This small molecule binds to this protein.
Small molecule (SMILES): NC[C@@H]1O[C@H](O[C@H]2[C@@H](O)[C@H](O[C@@H]3[C@@H](O)[C@H](N)C[C@H](N)[C@H]3O[C@H]3O[C@H](CN)[C@@H](O)[C@H](O)[C@H]3N)O[C@@H]2CO)[C@H](N)[C@@H](O)[C@@H]1O

Sequence of chain 1.B:
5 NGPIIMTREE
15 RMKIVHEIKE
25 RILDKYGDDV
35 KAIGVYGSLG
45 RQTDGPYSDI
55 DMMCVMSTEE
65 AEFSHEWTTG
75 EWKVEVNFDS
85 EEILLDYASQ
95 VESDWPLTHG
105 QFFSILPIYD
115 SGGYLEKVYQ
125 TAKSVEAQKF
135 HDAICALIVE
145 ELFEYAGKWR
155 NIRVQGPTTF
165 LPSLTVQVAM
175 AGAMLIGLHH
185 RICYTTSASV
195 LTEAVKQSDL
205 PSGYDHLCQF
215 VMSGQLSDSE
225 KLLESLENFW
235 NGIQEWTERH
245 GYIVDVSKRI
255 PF

Binding-site contacts:
Ligand atom O4 contacts residue MG1 of chain 1.E at 2.5 Å.
Ligand atom O21 contacts residue ASP83 of chain 1.B at 2.4 Å (salt-bridge).
Ligand atom O20 contacts residue TYR91 of chain 1.B at 3.3 Å.
Ligand atom O3 contacts residue TYR40 of chain 1.B at 3.9 Å.
Ligand atom O1 contacts residue GLU79 of chain 1.B at 3.2 Å (salt-bridge).
Ligand atom C5 contacts residue GLU148 of chain 1.A at 3.8 Å.
Ligand atom C3 contacts residue GLU79 of chain 1.B at 3.4 Å.
Ligand atom C20 contacts residue GLU66 of chain 1.B at 3.2 Å.
Ligand atom C2 contacts residue GLU79 of chain 1.B at 3.9 Å.
Ligand atom C19 contacts residue GLU66 of chain 1.B at 3.6 Å.
Ligand atom C8 contacts residue GLU70 of chain 1.B at 3.3 Å.
Ligand atom C6 contacts residue GLU148 of chain 1.A at 3.1 Å.
Ligand atom N9 contacts residue GLU79 of chain 1.B at 3.6 Å.
Ligand atom C8 contacts residue GLU144 of chain 1.A at 3.2 Å.
Ligand atom C4 contacts residue MG1 of chain 1.E at 3.1 Å.
Ligand atom O3 contacts residue ASP55 of chain 1.B at 3.2 Å (salt-bridge).
Ligand atom N19 contacts residue ASP83 of chain 1.B at 2.7 Å (salt-bridge).
Ligand atom O21 contacts residue GLU66 of chain 1.B at 3.5 Å.
Ligand atom C3 contacts residue MG1 of chain 1.E at 3.1 Å.
Ligand atom N2 contacts residue GLU79 of chain 1.B at 2.9 Å (salt-bridge).
Ligand atom N9 contacts residue GLU144 of chain 1.A at 3.7 Å.
Ligand atom N9 contacts residue GLU70 of chain 1.B at 2.9 Å (salt-bridge).
Ligand atom O4 contacts residue ASP55 of chain 1.B at 3.8 Å.
Ligand atom C9 contacts residue GLU79 of chain 1.B at 3.8 Å.
Ligand atom N2 contacts residue TYR40 of chain 1.B at 3.4 Å (h-bond).
Ligand atom C22 contacts residue TYR91 of chain 1.B at 3.5 Å (hydrophobic).
Ligand atom N7 contacts residue GLU144 of chain 1.A at 2.8 Å (salt-bridge).
Ligand atom C9 contacts residue GLU70 of chain 1.B at 3.1 Å.
Ligand atom O4 contacts residue GLU148 of chain 1.A at 2.9 Å (salt-bridge).
Ligand atom O17 contacts residue GLN105 of chain 1.B at 3.2 Å (h-bond).
Ligand atom C21 contacts residue ASP83 of chain 1.B at 3.4 Å.
Ligand atom C23 contacts residue ASP83 of chain 1.B at 3.0 Å.
Ligand atom C7 contacts residue GLU144 of chain 1.A at 3.5 Å.
Ligand atom C18 contacts residue TYR91 of chain 1.B at 3.8 Å (hydrophobic).
Ligand atom C23 contacts residue LEU88 of chain 1.B at 3.8 Å (hydrophobic).
Ligand atom N23 contacts residue GLU66 of chain 1.B at 2.9 Å (salt-bridge).
Ligand atom C17 contacts residue TYR91 of chain 1.B at 3.3 Å (hydrophobic).
Ligand atom C23 contacts residue TYR91 of chain 1.B at 3.8 Å (hydrophobic).
Ligand atom C5 contacts residue MG1 of chain 1.E at 3.5 Å.
Ligand atom O3 contacts residue MG1 of chain 1.E at 3.7 Å.

Sequence of chain 1.A:
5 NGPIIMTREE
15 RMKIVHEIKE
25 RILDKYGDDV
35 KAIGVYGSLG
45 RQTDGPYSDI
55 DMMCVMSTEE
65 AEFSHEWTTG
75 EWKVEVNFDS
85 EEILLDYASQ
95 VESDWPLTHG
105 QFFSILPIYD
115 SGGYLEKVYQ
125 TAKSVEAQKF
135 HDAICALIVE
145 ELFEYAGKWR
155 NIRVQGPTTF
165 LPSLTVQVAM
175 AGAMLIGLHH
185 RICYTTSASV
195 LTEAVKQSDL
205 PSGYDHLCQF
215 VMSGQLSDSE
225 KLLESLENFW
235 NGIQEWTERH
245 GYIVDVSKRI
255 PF